This small molecule binds to this protein.
Small molecule (SMILES): CN(c1ccccc1)c1ccc2c(c1)CCC[C@H]2CNc1cnccc1C(=O)O

Sequence of chain 1.B:
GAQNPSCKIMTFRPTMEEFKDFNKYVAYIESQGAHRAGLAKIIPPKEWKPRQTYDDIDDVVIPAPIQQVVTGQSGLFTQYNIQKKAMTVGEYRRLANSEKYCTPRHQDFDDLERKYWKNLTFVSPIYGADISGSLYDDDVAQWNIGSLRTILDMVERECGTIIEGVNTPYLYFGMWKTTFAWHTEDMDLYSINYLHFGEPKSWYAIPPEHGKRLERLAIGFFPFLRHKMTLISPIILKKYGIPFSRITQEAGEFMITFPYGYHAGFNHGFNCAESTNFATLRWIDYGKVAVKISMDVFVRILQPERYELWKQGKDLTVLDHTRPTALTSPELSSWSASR

Binding-site contacts:
Ligand atom C23 contacts residue ASN88 of chain 1.B at 3.5 Å.
Ligand atom C13 contacts residue PHE187 of chain 1.B at 3.6 Å (hydrophobic).
Ligand atom C14 contacts residue TYR134 of chain 1.B at 3.5 Å (hydrophobic).
Ligand atom C7 contacts residue TYR134 of chain 1.B at 3.7 Å (hydrophobic).
Ligand atom C5 contacts residue TRP210 of chain 1.B at 3.4 Å (hydrophobic).
Ligand atom C3 contacts residue HIS190 of chain 1.B at 3.2 Å.
Ligand atom C1 contacts residue PHE187 of chain 1.B at 3.5 Å (hydrophobic).
Ligand atom O9 contacts residue PHE187 of chain 1.B at 3.3 Å.
Ligand atom C13 contacts residue TYR134 of chain 1.B at 3.8 Å (hydrophobic).
Ligand atom C7 contacts residue PHE187 of chain 1.B at 3.3 Å (hydrophobic).
Ligand atom N4 contacts residue HIS278 of chain 1.B at 3.2 Å (h-bond).
Ligand atom C14 contacts residue THR186 of chain 1.B at 3.6 Å.
Ligand atom C23 contacts residue LYS243 of chain 1.B at 3.8 Å.
Ligand atom O9 contacts residue TYR134 of chain 1.B at 2.9 Å (h-bond).
Ligand atom N10 contacts residue PHE187 of chain 1.B at 3.7 Å.
Ligand atom C20 contacts residue LYS243 of chain 1.B at 3.5 Å.
Ligand atom O8 contacts residue TYR134 of chain 1.B at 3.6 Å.
Ligand atom C15 contacts residue GLN75 of chain 1.B at 3.8 Å.
Ligand atom C5 contacts residue NI1 of chain 1.E at 2.9 Å.
Ligand atom N4 contacts residue HIS190 of chain 1.B at 3.0 Å (h-bond).
Ligand atom C6 contacts residue PHE187 of chain 1.B at 3.6 Å (hydrophobic).
Ligand atom N10 contacts residue TYR179 of chain 1.B at 3.6 Å.
Ligand atom C18 contacts residue ASN88 of chain 1.B at 3.9 Å.
Ligand atom C29 contacts residue LYS243 of chain 1.B at 3.7 Å.
Ligand atom C5 contacts residue PHE187 of chain 1.B at 3.8 Å (hydrophobic).
Ligand atom C29 contacts residue ARG241 of chain 1.B at 3.7 Å.
Ligand atom O8 contacts residue LYS208 of chain 1.B at 3.1 Å (salt-bridge).
Ligand atom O8 contacts residue PHE187 of chain 1.B at 3.8 Å.
Ligand atom C5 contacts residue HIS278 of chain 1.B at 3.3 Å.
Ligand atom C23 contacts residue HIS242 of chain 1.B at 3.5 Å.
Ligand atom N4 contacts residue NI1 of chain 1.E at 1.9 Å (h-bond).
Ligand atom C21 contacts residue LYS243 of chain 1.B at 3.9 Å.
Ligand atom C2 contacts residue PHE187 of chain 1.B at 3.8 Å (hydrophobic).
Ligand atom C6 contacts residue TRP210 of chain 1.B at 3.4 Å (hydrophobic).
Ligand atom C15 contacts residue THR186 of chain 1.B at 3.9 Å.
Ligand atom C29 contacts residue HIS242 of chain 1.B at 3.5 Å.
Ligand atom C3 contacts residue NI1 of chain 1.E at 2.8 Å.
Ligand atom C12 contacts residue TYR179 of chain 1.B at 3.9 Å (hydrophobic).
Ligand atom N4 contacts residue GLU192 of chain 1.B at 3.9 Å.
Ligand atom C28 contacts residue ARG241 of chain 1.B at 3.3 Å.